This protein binds this small molecule.
Small molecule (SMILES): CCOC(=O)[C@@H](O)CC(=O)N(CCC(N)=O)NC(=O)[C@H](Cc1ccccc1)NC(=O)[C@H](CC(C)C)NC(=O)OCc1ccccc1

Binding-site contacts:
Ligand atom NAX contacts residue HIS165 of chain 1.A at 2.9 Å (h-bond).
Ligand atom OBD contacts residue GLU167 of chain 1.A at 3.2 Å.
Ligand atom CBF contacts residue HIS42 of chain 1.A at 3.3 Å.
Ligand atom OBL contacts residue GLY144 of chain 1.A at 2.7 Å (h-bond).
Ligand atom CBH contacts residue TYR55 of chain 1.A at 3.3 Å (hydrophobic).
Ligand atom NBE contacts residue PHE141 of chain 1.A at 3.2 Å (h-bond).
Ligand atom O contacts residue GLU167 of chain 1.A at 2.6 Å (salt-bridge).
Ligand atom OBL contacts residue CYS146 of chain 1.A at 3.2 Å (h-bond).
Ligand atom OBL contacts residue SER145 of chain 1.A at 3.2 Å (h-bond).
Ligand atom OBD contacts residue HIS173 of chain 1.A at 3.4 Å.
Ligand atom OBD contacts residue HIS164 of chain 1.A at 2.8 Å (h-bond).
Ligand atom CAG contacts residue THR191 of chain 1.A at 3.3 Å.
Ligand atom CAD contacts residue GLN193 of chain 1.A at 3.0 Å.
Ligand atom CBI contacts residue MET50 of chain 1.A at 3.1 Å (hydrophobic).
Ligand atom CBG contacts residue ASP188 of chain 1.A at 3.3 Å.
Ligand atom CD2 contacts residue GLN190 of chain 1.A at 3.4 Å.
Ligand atom CAA contacts residue GLN193 of chain 1.A at 3.1 Å.
Ligand atom CBK contacts residue CYS146 of chain 1.A at 2.9 Å (hydrophobic).
Ligand atom O contacts residue MET166 of chain 1.A at 3.1 Å.
Ligand atom OBQ contacts residue THR26 of chain 1.A at 3.4 Å.
Ligand atom OAL contacts residue GLN190 of chain 1.A at 3.1 Å.
Ligand atom CBF contacts residue MET166 of chain 1.A at 3.1 Å (hydrophobic).
Ligand atom CAB contacts residue PHE186 of chain 1.A at 3.2 Å (hydrophobic).
Ligand atom NAS contacts residue GLN190 of chain 1.A at 3.4 Å (h-bond).
Ligand atom CBM contacts residue CYS146 of chain 1.A at 2.1 Å (hydrophobic).
Ligand atom CBT contacts residue HIS42 of chain 1.A at 3.4 Å.
Ligand atom CAB contacts residue LEU168 of chain 1.A at 3.4 Å (hydrophobic).
Ligand atom CBO contacts residue CYS146 of chain 1.A at 3.2 Å (hydrophobic).
Ligand atom CBS contacts residue HIS42 of chain 1.A at 3.0 Å.
Ligand atom NBE contacts residue GLU167 of chain 1.A at 3.3 Å (salt-bridge).
Ligand atom CAC contacts residue GLN193 of chain 1.A at 3.4 Å.
Ligand atom CBC contacts residue GLU167 of chain 1.A at 3.4 Å.
Ligand atom OBD contacts residue PHE141 of chain 1.A at 3.4 Å.
Ligand atom N contacts residue GLU167 of chain 1.A at 2.7 Å (salt-bridge).
Ligand atom CBH contacts residue ASP188 of chain 1.A at 3.0 Å.
Ligand atom CAE contacts residue GLN193 of chain 1.A at 3.4 Å.
Ligand atom CAB contacts residue GLN193 of chain 1.A at 3.3 Å.
Ligand atom OBN contacts residue ASN143 of chain 1.A at 2.7 Å (h-bond).
Ligand atom CAC contacts residue PHE186 of chain 1.A at 3.4 Å (hydrophobic).
Ligand atom CBA contacts residue HIS164 of chain 1.A at 3.4 Å.

Sequence of chain 1.A:
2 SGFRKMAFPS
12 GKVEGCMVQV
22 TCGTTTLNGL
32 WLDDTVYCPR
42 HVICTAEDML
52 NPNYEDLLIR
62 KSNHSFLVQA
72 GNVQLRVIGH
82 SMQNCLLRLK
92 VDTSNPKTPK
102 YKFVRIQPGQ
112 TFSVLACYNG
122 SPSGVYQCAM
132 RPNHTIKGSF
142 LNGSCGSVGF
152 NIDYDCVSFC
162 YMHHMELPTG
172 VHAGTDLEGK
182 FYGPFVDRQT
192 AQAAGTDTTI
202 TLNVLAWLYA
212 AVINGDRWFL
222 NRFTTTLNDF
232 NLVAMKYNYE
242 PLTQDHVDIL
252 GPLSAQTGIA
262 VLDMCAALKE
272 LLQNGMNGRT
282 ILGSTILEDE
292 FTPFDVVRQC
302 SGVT